A small-molecule ligand and the protein it binds are described below.
Small molecule (SMILES): O=c1[nH]cnc2c1ncn2[C@@H]1O[C@H](COP(=O)(O)O)[C@@H](O)[C@H]1O

Sequence of chain 1.G:
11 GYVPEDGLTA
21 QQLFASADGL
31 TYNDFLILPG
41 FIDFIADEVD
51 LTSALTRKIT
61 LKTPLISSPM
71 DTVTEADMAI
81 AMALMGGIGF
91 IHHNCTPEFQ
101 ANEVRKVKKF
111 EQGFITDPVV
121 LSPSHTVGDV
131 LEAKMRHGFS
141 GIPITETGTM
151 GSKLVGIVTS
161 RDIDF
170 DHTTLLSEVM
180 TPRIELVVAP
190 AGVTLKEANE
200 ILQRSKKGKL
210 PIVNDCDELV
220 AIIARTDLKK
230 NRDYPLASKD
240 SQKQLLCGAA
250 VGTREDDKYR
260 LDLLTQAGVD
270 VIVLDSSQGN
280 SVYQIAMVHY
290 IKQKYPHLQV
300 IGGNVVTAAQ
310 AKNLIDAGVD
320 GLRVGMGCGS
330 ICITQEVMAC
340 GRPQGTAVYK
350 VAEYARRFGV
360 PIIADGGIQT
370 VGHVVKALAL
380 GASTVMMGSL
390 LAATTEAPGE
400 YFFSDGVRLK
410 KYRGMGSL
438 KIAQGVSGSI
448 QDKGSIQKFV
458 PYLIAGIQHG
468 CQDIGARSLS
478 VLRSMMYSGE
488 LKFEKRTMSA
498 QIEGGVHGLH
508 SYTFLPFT

Binding-site contacts:
Ligand atom O1P contacts residue SER388 of chain 1.G at 2.6 Å (h-bond).
Ligand atom C2' contacts residue ASP364 of chain 1.G at 3.6 Å.
Ligand atom N7 contacts residue ILE330 of chain 1.G at 3.8 Å.
Ligand atom C2 contacts residue CYS331 of chain 1.G at 3.4 Å (hydrophobic).
Ligand atom N1 contacts residue NAD1 of chain 1.NA at 3.5 Å (h-bond).
Ligand atom O6 contacts residue GLY415 of chain 1.G at 2.8 Å (h-bond).
Ligand atom O2P contacts residue SER388 of chain 1.G at 3.3 Å (h-bond).
Ligand atom N7 contacts residue MET414 of chain 1.G at 3.8 Å.
Ligand atom O2' contacts residue ASP364 of chain 1.G at 2.7 Å (salt-bridge).
Ligand atom O3P contacts residue GLY328 of chain 1.G at 3.2 Å.
Ligand atom O1P contacts residue TYR411 of chain 1.G at 2.7 Å (h-bond).
Ligand atom O3P contacts residue GLY365 of chain 1.G at 3.7 Å.
Ligand atom N3 contacts residue NAD1 of chain 1.NA at 3.5 Å.
Ligand atom C2 contacts residue NAD1 of chain 1.NA at 3.0 Å.
Ligand atom O3' contacts residue SER68 of chain 1.G at 2.7 Å (h-bond).
Ligand atom N1 contacts residue GLY442 of chain 1.G at 3.8 Å.
Ligand atom P contacts residue SER388 of chain 1.G at 3.6 Å.
Ligand atom C2 contacts residue GLN441 of chain 1.G at 3.7 Å.
Ligand atom C5 contacts residue ILE330 of chain 1.G at 3.8 Å (hydrophobic).
Ligand atom P contacts residue GLY387 of chain 1.G at 3.8 Å.
Ligand atom O3P contacts residue SER329 of chain 1.G at 2.8 Å (h-bond).
Ligand atom O2P contacts residue GLY387 of chain 1.G at 3.2 Å (h-bond).
Ligand atom O2P contacts residue ILE367 of chain 1.G at 3.6 Å.
Ligand atom N3 contacts residue CYS331 of chain 1.G at 3.6 Å.
Ligand atom O3' contacts residue ASP364 of chain 1.G at 2.6 Å (salt-bridge).
Ligand atom C8 contacts residue MET70 of chain 1.G at 3.7 Å (hydrophobic).
Ligand atom N1 contacts residue GLN441 of chain 1.G at 3.2 Å (h-bond).
Ligand atom C3' contacts residue ASP364 of chain 1.G at 3.5 Å.
Ligand atom O6 contacts residue GLY442 of chain 1.G at 3.7 Å.
Ligand atom O1P contacts residue GLY387 of chain 1.G at 3.7 Å.
Ligand atom C4 contacts residue NAD1 of chain 1.NA at 3.8 Å.
Ligand atom O5' contacts residue GLY387 of chain 1.G at 3.5 Å.
Ligand atom O6 contacts residue GLY413 of chain 1.G at 3.4 Å.
Ligand atom C2 contacts residue THR333 of chain 1.G at 3.5 Å.
Ligand atom O1P contacts residue SER329 of chain 1.G at 3.6 Å.
Ligand atom C5' contacts residue TYR411 of chain 1.G at 3.8 Å (hydrophobic).
Ligand atom O5' contacts residue GLY365 of chain 1.G at 3.5 Å.
Ligand atom O3P contacts residue GLY366 of chain 1.G at 2.9 Å (h-bond).
Ligand atom O6 contacts residue MET414 of chain 1.G at 3.0 Å (h-bond).
Ligand atom C3' contacts residue SER68 of chain 1.G at 3.4 Å.